Sequence of chain 5.A:
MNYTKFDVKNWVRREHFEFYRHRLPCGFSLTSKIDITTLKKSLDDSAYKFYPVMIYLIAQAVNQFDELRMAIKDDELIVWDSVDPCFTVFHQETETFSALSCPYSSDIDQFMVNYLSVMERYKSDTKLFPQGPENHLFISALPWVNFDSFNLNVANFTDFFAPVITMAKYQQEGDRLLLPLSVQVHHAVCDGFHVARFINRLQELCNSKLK

Sequence of chain 6.A:
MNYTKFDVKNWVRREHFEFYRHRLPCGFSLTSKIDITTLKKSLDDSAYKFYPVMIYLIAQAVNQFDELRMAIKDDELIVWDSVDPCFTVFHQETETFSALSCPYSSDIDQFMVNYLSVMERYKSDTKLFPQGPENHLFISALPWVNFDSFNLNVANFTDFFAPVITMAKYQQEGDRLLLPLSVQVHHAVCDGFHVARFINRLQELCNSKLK

Binding-site contacts:
Ligand atom O2 contacts residue PHE140 of chain 5.A at 3.9 Å.
Ligand atom O1 contacts residue PHE129 of chain 5.A at 3.9 Å.
Ligand atom O6 contacts residue TYR20 of chain 6.A at 2.8 Å (h-bond).
Ligand atom C21 contacts residue PHE140 of chain 5.A at 3.1 Å (hydrophobic).
Ligand atom C13 contacts residue PHE140 of chain 5.A at 3.8 Å (hydrophobic).
Ligand atom C7 contacts residue LEU24 of chain 6.A at 4.0 Å (hydrophobic).
Ligand atom C31 contacts residue PHE162 of chain 5.A at 3.8 Å (hydrophobic).
Ligand atom C11 contacts residue PHE140 of chain 5.A at 3.9 Å (hydrophobic).
Ligand atom C9 contacts residue PHE140 of chain 5.A at 3.9 Å (hydrophobic).
Ligand atom C14 contacts residue PHE140 of chain 5.A at 4.1 Å (hydrophobic).
Ligand atom C27 contacts residue SER101 of chain 5.A at 3.7 Å.
Ligand atom C2 contacts residue PHE97 of chain 5.A at 3.8 Å (hydrophobic).
Ligand atom C15 contacts residue LEU24 of chain 6.A at 3.1 Å (hydrophobic).
Ligand atom O6 contacts residue PHE97 of chain 5.A at 3.6 Å.
Ligand atom O5 contacts residue ARG23 of chain 6.A at 4.0 Å.
Ligand atom C20 contacts residue LEU24 of chain 6.A at 3.7 Å (hydrophobic).
Ligand atom C1 contacts residue TYR20 of chain 6.A at 3.6 Å (hydrophobic).
Ligand atom C2 contacts residue THR88 of chain 5.A at 3.5 Å.
Ligand atom C1 contacts residue THR88 of chain 5.A at 4.0 Å.
Ligand atom C28 contacts residue PHE129 of chain 5.A at 3.0 Å (hydrophobic).
Ligand atom C32 contacts residue PHE162 of chain 5.A at 3.1 Å (hydrophobic).
Ligand atom C23 contacts residue PHE140 of chain 5.A at 3.7 Å (hydrophobic).
Ligand atom C5 contacts residue TYR20 of chain 6.A at 4.1 Å (hydrophobic).
Ligand atom C3 contacts residue HIS189 of chain 6.A at 3.5 Å.
Ligand atom C27 contacts residue CYS86 of chain 5.A at 3.7 Å (hydrophobic).
Ligand atom C20 contacts residue PHE19 of chain 6.A at 3.9 Å (hydrophobic).
Ligand atom C19 contacts residue PHE140 of chain 5.A at 3.9 Å (hydrophobic).
Ligand atom C23 contacts residue PHE129 of chain 5.A at 3.9 Å (hydrophobic).
Ligand atom O6 contacts residue HIS189 of chain 6.A at 2.4 Å (h-bond).
Ligand atom C17 contacts residue PHE140 of chain 5.A at 3.9 Å (hydrophobic).
Ligand atom C2 contacts residue TYR20 of chain 6.A at 3.8 Å (hydrophobic).
Ligand atom C22 contacts residue PHE140 of chain 5.A at 3.9 Å (hydrophobic).
Ligand atom C26 contacts residue CYS86 of chain 5.A at 3.9 Å (hydrophobic).
Ligand atom O1 contacts residue TYR20 of chain 6.A at 3.5 Å (h-bond).
Ligand atom C18 contacts residue LEU154 of chain 5.A at 3.2 Å (hydrophobic).
Ligand atom C18 contacts residue HIS189 of chain 6.A at 3.4 Å.
Ligand atom C12 contacts residue PHE129 of chain 5.A at 3.8 Å (hydrophobic).
Ligand atom C3 contacts residue TYR20 of chain 6.A at 3.8 Å (hydrophobic).
Ligand atom C20 contacts residue TYR20 of chain 6.A at 3.5 Å (hydrophobic).
Ligand atom C12 contacts residue PHE140 of chain 5.A at 3.1 Å (hydrophobic).

The small molecule below binds the protein below.
Small molecule (SMILES): CC(=O)O[C@H]1C[C@@]2(C)[C@@H](C[C@@H](O)[C@H]3[C@@]4(C)CC[C@@H](O)[C@@H](C)[C@@H]4CC[C@@]32C)/C1=C(\CCC=C(C)C)C(=O)O